The protein below binds the small molecule below.
Small molecule (SMILES): CCCCC/C=C\C[C@@H](O)/C=C/C=C/C=C\[C@@H](O)CCCC(=O)O

Sequence of chain 1.A:
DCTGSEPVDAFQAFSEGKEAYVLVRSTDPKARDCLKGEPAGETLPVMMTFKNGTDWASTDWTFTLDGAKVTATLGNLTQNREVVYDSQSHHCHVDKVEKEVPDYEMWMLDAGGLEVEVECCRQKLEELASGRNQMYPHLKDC

Binding-site contacts:
Ligand atom C9 contacts residue MET56 of chain 1.A at 3.7 Å (hydrophobic).
Ligand atom C11 contacts residue ASP103 of chain 1.A at 3.8 Å.
Ligand atom C10 contacts residue PHE71 of chain 1.A at 3.8 Å (hydrophobic).
Ligand atom C7 contacts residue ARG89 of chain 1.A at 3.2 Å.
Ligand atom C6 contacts residue GLN87 of chain 1.A at 3.1 Å.
Ligand atom C1 contacts residue TRP69 of chain 1.A at 3.6 Å (hydrophobic).
Ligand atom C20 contacts residue PRO43 of chain 1.A at 3.7 Å (hydrophobic).
Ligand atom C7 contacts residue GLN87 of chain 1.A at 3.7 Å.
Ligand atom O12 contacts residue TRP115 of chain 1.A at 3.7 Å.
Ligand atom C20 contacts residue LEU52 of chain 1.A at 3.7 Å (hydrophobic).
Ligand atom C1 contacts residue ARG36 of chain 1.A at 3.7 Å.
Ligand atom C14 contacts residue TRP115 of chain 1.A at 3.7 Å (hydrophobic).
Ligand atom O1 contacts residue THR67 of chain 1.A at 2.8 Å (h-bond).
Ligand atom C13 contacts residue HIS101 of chain 1.A at 3.7 Å.
Ligand atom C1 contacts residue THR67 of chain 1.A at 3.7 Å.
Ligand atom C3 contacts residue LEU39 of chain 1.A at 3.8 Å (hydrophobic).
Ligand atom C13 contacts residue PHE18 of chain 1.A at 3.5 Å (hydrophobic).
Ligand atom O2 contacts residue ARG36 of chain 1.A at 2.8 Å (salt-bridge).
Ligand atom O12 contacts residue HIS101 of chain 1.A at 2.8 Å (h-bond).
Ligand atom C12 contacts residue HIS101 of chain 1.A at 3.7 Å.
Ligand atom C19 contacts residue PRO43 of chain 1.A at 3.4 Å (hydrophobic).
Ligand atom C18 contacts residue VAL54 of chain 1.A at 3.7 Å (hydrophobic).
Ligand atom C2 contacts residue PHE58 of chain 1.A at 3.7 Å (hydrophobic).
Ligand atom C8 contacts residue ARG89 of chain 1.A at 3.4 Å.
Ligand atom O3 contacts residue ARG89 of chain 1.A at 3.2 Å (salt-bridge).
Ligand atom C9 contacts residue PHE71 of chain 1.A at 3.4 Å (hydrophobic).
Ligand atom O12 contacts residue ASP103 of chain 1.A at 2.5 Å (salt-bridge).
Ligand atom O12 contacts residue PHE18 of chain 1.A at 3.2 Å.
Ligand atom C17 contacts residue GLY41 of chain 1.A at 3.3 Å.
Ligand atom C10 contacts residue TRP115 of chain 1.A at 3.5 Å (hydrophobic).
Ligand atom C5 contacts residue GLN87 of chain 1.A at 3.5 Å.
Ligand atom O1 contacts residue TRP69 of chain 1.A at 2.9 Å (h-bond).
Ligand atom C9 contacts residue ARG89 of chain 1.A at 3.7 Å.
Ligand atom C8 contacts residue MET56 of chain 1.A at 3.4 Å (hydrophobic).
Ligand atom C4 contacts residue TRP69 of chain 1.A at 3.4 Å (hydrophobic).
Ligand atom C12 contacts residue ASP103 of chain 1.A at 3.4 Å.
Ligand atom C12 contacts residue TRP115 of chain 1.A at 3.5 Å (hydrophobic).
Ligand atom C19 contacts residue GLU42 of chain 1.A at 3.5 Å.
Ligand atom C20 contacts residue GLY21 of chain 1.A at 3.6 Å.
Ligand atom O3 contacts residue GLN87 of chain 1.A at 2.8 Å (h-bond).